Binding-site contacts:
Ligand atom C1 contacts residue ASN12 of chain 31.I at 2.1 Å.
Ligand atom C5 contacts residue ASN12 of chain 31.I at 4.0 Å.
Ligand atom O7 contacts residue ASN12 of chain 31.I at 3.7 Å.
Ligand atom C7 contacts residue ASN12 of chain 31.I at 3.9 Å.
Ligand atom N2 contacts residue ASN12 of chain 31.I at 3.8 Å.
Ligand atom O5 contacts residue ASN12 of chain 31.I at 2.6 Å (h-bond).
Ligand atom C2 contacts residue ASN12 of chain 31.I at 3.2 Å.

Sequence of chain 31.I:
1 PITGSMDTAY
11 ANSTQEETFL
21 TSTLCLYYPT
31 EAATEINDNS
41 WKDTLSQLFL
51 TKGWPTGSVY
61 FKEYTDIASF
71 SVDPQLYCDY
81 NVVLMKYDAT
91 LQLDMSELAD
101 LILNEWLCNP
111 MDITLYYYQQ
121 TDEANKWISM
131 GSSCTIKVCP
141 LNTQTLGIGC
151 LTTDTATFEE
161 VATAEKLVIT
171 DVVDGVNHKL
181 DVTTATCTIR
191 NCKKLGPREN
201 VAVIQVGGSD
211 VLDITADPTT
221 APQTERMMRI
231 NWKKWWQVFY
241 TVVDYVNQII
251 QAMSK

A protein and the small-molecule ligand that binds it are described below.
Small molecule (SMILES): CC(=O)N[C@H]1[C@H](O[C@H]2[C@H](O)[C@@H](NC(C)=O)CO[C@@H]2CO)O[C@H](CO)[C@@H](O)[C@@H]1O